Binding-site contacts:
Ligand atom C14 contacts residue ASN30 of chain 1.A at 4.2 Å.
Ligand atom O18 contacts residue LEU33 of chain 1.A at 3.5 Å.
Ligand atom O03 contacts residue VAL86 of chain 1.A at 3.7 Å.
Ligand atom C05 contacts residue VAL29 of chain 1.A at 3.7 Å (hydrophobic).
Ligand atom N04 contacts residue VAL86 of chain 1.A at 4.0 Å.
Ligand atom C15 contacts residue PRO28 of chain 1.A at 3.6 Å (hydrophobic).
Ligand atom O10 contacts residue TRP23 of chain 1.A at 4.2 Å.
Ligand atom C13 contacts residue GLU27 of chain 1.A at 3.3 Å.
Ligand atom C16 contacts residue ASN30 of chain 1.A at 3.7 Å.
Ligand atom C13 contacts residue PRO24 of chain 1.A at 3.3 Å (hydrophobic).
Ligand atom C21 contacts residue ASN80 of chain 1.A at 3.2 Å.
Ligand atom C20 contacts residue VAL86 of chain 1.A at 4.1 Å (hydrophobic).
Ligand atom C14 contacts residue GLU27 of chain 1.A at 4.1 Å.
Ligand atom O03 contacts residue ASN80 of chain 1.A at 2.7 Å (h-bond).
Ligand atom C01 contacts residue PRO24 of chain 1.A at 3.5 Å (hydrophobic).
Ligand atom C23 contacts residue VAL34 of chain 1.A at 4.0 Å (hydrophobic).
Ligand atom O18 contacts residue VAL34 of chain 1.A at 4.1 Å.
Ligand atom C09 contacts residue VAL86 of chain 1.A at 3.9 Å (hydrophobic).
Ligand atom C22 contacts residue VAL34 of chain 1.A at 3.7 Å (hydrophobic).
Ligand atom C14 contacts residue VAL29 of chain 1.A at 4.0 Å (hydrophobic).
Ligand atom C02 contacts residue VAL86 of chain 1.A at 3.8 Å (hydrophobic).
Ligand atom C15 contacts residue ASN30 of chain 1.A at 3.4 Å.
Ligand atom C01 contacts residue PHE25 of chain 1.A at 3.9 Å (hydrophobic).
Ligand atom C01 contacts residue VAL29 of chain 1.A at 3.6 Å (hydrophobic).
Ligand atom C22 contacts residue PHE79 of chain 1.A at 3.9 Å (hydrophobic).
Ligand atom C22 contacts residue ASN80 of chain 1.A at 3.6 Å.
Ligand atom O18 contacts residue ASN30 of chain 1.A at 3.3 Å.
Ligand atom O03 contacts residue TYR37 of chain 1.A at 4.1 Å.
Ligand atom C05 contacts residue PRO24 of chain 1.A at 3.3 Å (hydrophobic).
Ligand atom C09 contacts residue TRP23 of chain 1.A at 3.3 Å (hydrophobic).
Ligand atom C12 contacts residue GLU27 of chain 1.A at 4.1 Å.
Ligand atom C21 contacts residue PHE79 of chain 1.A at 3.9 Å (hydrophobic).
Ligand atom C09 contacts residue PRO24 of chain 1.A at 3.7 Å (hydrophobic).
Ligand atom C02 contacts residue ASN80 of chain 1.A at 3.8 Å.
Ligand atom C02 contacts residue VAL29 of chain 1.A at 3.7 Å (hydrophobic).
Ligand atom C24 contacts residue VAL34 of chain 1.A at 3.9 Å (hydrophobic).
Ligand atom C12 contacts residue PRO28 of chain 1.A at 4.1 Å (hydrophobic).
Ligand atom N04 contacts residue VAL29 of chain 1.A at 3.8 Å.
Ligand atom C15 contacts residue VAL29 of chain 1.A at 4.2 Å (hydrophobic).
Ligand atom C14 contacts residue PRO28 of chain 1.A at 3.2 Å (hydrophobic).

Sequence of chain 1.A:
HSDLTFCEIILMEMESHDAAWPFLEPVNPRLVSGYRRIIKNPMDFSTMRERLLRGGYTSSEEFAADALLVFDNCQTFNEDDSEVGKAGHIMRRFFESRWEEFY

The protein below binds the small molecule below.
Small molecule (SMILES): CC(=O)N(c1cc(O)ccc1C)c1cn(C(C)=O)c2ccccc12